A protein and the small-molecule ligand that binds it are described below.
Small molecule (SMILES): [H]/N=C(\NO)NCC[C@H](N)C(=O)O

Binding-site contacts:
Ligand atom CE contacts residue ARG86 of chain 2.B at 3.8 Å.
Ligand atom ND contacts residue ARG86 of chain 2.B at 3.5 Å (salt-bridge).
Ligand atom CA contacts residue TYR96 of chain 2.B at 4.3 Å (hydrophobic).
Ligand atom OH1 contacts residue SO41 of chain 2.J at 2.9 Å (h-bond).
Ligand atom CE contacts residue SO41 of chain 2.J at 4.1 Å.
Ligand atom N contacts residue SER88 of chain 2.B at 4.4 Å.
Ligand atom CB contacts residue ARG86 of chain 2.B at 3.8 Å.
Ligand atom NH1 contacts residue SO41 of chain 2.J at 3.0 Å (h-bond).
Ligand atom NH1 contacts residue ARG86 of chain 2.B at 3.8 Å.
Ligand atom OXT contacts residue LEU94 of chain 2.B at 4.4 Å.
Ligand atom CA contacts residue ARG86 of chain 2.B at 4.0 Å.
Ligand atom N contacts residue PHE93 of chain 2.B at 3.6 Å.
Ligand atom O contacts residue SER73 of chain 2.A at 3.9 Å.
Ligand atom OXT contacts residue PHE93 of chain 2.B at 3.2 Å.
Ligand atom CG contacts residue ARG86 of chain 2.B at 3.2 Å.
Ligand atom CG contacts residue SO41 of chain 2.J at 4.4 Å.
Ligand atom ND contacts residue TYR31 of chain 2.B at 4.0 Å.
Ligand atom N contacts residue TYR96 of chain 2.B at 3.4 Å.
Ligand atom CE contacts residue TYR31 of chain 2.B at 4.3 Å (hydrophobic).
Ligand atom C contacts residue PHE93 of chain 2.B at 4.4 Å (hydrophobic).
Ligand atom N contacts residue ARG86 of chain 2.B at 3.8 Å.
Ligand atom NH2 contacts residue TYR31 of chain 2.B at 3.8 Å.

Sequence of chain 2.A:
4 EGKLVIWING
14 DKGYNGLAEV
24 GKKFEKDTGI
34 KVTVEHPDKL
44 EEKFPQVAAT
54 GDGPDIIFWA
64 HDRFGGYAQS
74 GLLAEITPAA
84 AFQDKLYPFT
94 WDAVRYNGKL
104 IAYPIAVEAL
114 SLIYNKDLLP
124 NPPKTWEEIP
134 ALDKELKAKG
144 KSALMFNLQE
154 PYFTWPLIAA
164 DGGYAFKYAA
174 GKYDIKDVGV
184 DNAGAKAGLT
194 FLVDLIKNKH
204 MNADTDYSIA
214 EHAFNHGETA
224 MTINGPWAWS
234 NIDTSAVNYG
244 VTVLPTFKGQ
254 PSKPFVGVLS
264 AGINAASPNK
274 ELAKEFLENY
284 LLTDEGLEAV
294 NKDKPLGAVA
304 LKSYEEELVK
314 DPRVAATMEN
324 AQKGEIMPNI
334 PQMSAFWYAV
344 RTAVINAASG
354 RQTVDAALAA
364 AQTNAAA

Sequence of chain 2.B:
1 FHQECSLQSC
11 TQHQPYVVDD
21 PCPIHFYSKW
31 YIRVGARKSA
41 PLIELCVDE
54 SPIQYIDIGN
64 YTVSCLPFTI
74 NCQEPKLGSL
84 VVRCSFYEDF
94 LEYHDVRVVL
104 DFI